Binding-site contacts:
Ligand atom C4 contacts residue ASN444 of chain 1.B at 4.0 Å.
Ligand atom O7 contacts residue LYS204 of chain 1.B at 2.9 Å (salt-bridge).
Ligand atom C3 contacts residue ASP230 of chain 1.B at 3.9 Å.
Ligand atom C6 contacts residue ASN444 of chain 1.B at 3.5 Å.
Ligand atom C8 contacts residue TYR446 of chain 1.B at 3.8 Å (hydrophobic).
Ligand atom C3 contacts residue ASN271 of chain 1.B at 3.8 Å.
Ligand atom O7 contacts residue TYR446 of chain 1.B at 3.8 Å.
Ligand atom N2 contacts residue SER232 of chain 1.B at 3.9 Å.
Ligand atom C7 contacts residue ASN271 of chain 1.B at 3.6 Å.
Ligand atom O6 contacts residue MAN6 of chain 1.H at 3.0 Å (h-bond).
Ligand atom O7 contacts residue LEU228 of chain 1.B at 3.4 Å.
Ligand atom C7 contacts residue LYS204 of chain 1.B at 3.6 Å.
Ligand atom N2 contacts residue LEU228 of chain 1.B at 4.0 Å.
Ligand atom C8 contacts residue SER208 of chain 1.B at 3.5 Å.
Ligand atom C8 contacts residue SER232 of chain 1.B at 3.5 Å.
Ligand atom C8 contacts residue LYS204 of chain 1.B at 3.8 Å.
Ligand atom C7 contacts residue TYR446 of chain 1.B at 4.0 Å (hydrophobic).
Ligand atom C5 contacts residue ASN271 of chain 1.B at 3.7 Å.
Ligand atom O5 contacts residue ASN271 of chain 1.B at 2.4 Å (h-bond).
Ligand atom O7 contacts residue ASN444 of chain 1.B at 2.8 Å (h-bond).
Ligand atom O7 contacts residue PHE445 of chain 1.B at 2.9 Å (h-bond).
Ligand atom O6 contacts residue ASP440 of chain 1.B at 3.9 Å.
Ligand atom O6 contacts residue TYR269 of chain 1.B at 3.3 Å.
Ligand atom O4 contacts residue PHE206 of chain 1.B at 3.7 Å.
Ligand atom C7 contacts residue PHE445 of chain 1.B at 3.9 Å (hydrophobic).
Ligand atom C1 contacts residue ASP230 of chain 1.B at 3.3 Å.
Ligand atom N2 contacts residue ASN271 of chain 1.B at 2.8 Å (h-bond).
Ligand atom O6 contacts residue LEU228 of chain 1.B at 4.0 Å.
Ligand atom C2 contacts residue ASP230 of chain 1.B at 3.8 Å.
Ligand atom C7 contacts residue ASN444 of chain 1.B at 4.0 Å.
Ligand atom C8 contacts residue TYR269 of chain 1.B at 3.5 Å (hydrophobic).
Ligand atom O6 contacts residue HIS442 of chain 1.B at 2.4 Å (h-bond).
Ligand atom C6 contacts residue SER443 of chain 1.B at 3.7 Å.
Ligand atom C7 contacts residue LEU228 of chain 1.B at 3.4 Å (hydrophobic).
Ligand atom O7 contacts residue ASN271 of chain 1.B at 3.9 Å.
Ligand atom C6 contacts residue HIS442 of chain 1.B at 2.9 Å.
Ligand atom N2 contacts residue ASP230 of chain 1.B at 3.1 Å (salt-bridge).
Ligand atom C8 contacts residue LEU228 of chain 1.B at 3.5 Å (hydrophobic).
Ligand atom C2 contacts residue ASN271 of chain 1.B at 2.4 Å.
Ligand atom C1 contacts residue ASN271 of chain 1.B at 1.4 Å.

Sequence of chain 1.B:
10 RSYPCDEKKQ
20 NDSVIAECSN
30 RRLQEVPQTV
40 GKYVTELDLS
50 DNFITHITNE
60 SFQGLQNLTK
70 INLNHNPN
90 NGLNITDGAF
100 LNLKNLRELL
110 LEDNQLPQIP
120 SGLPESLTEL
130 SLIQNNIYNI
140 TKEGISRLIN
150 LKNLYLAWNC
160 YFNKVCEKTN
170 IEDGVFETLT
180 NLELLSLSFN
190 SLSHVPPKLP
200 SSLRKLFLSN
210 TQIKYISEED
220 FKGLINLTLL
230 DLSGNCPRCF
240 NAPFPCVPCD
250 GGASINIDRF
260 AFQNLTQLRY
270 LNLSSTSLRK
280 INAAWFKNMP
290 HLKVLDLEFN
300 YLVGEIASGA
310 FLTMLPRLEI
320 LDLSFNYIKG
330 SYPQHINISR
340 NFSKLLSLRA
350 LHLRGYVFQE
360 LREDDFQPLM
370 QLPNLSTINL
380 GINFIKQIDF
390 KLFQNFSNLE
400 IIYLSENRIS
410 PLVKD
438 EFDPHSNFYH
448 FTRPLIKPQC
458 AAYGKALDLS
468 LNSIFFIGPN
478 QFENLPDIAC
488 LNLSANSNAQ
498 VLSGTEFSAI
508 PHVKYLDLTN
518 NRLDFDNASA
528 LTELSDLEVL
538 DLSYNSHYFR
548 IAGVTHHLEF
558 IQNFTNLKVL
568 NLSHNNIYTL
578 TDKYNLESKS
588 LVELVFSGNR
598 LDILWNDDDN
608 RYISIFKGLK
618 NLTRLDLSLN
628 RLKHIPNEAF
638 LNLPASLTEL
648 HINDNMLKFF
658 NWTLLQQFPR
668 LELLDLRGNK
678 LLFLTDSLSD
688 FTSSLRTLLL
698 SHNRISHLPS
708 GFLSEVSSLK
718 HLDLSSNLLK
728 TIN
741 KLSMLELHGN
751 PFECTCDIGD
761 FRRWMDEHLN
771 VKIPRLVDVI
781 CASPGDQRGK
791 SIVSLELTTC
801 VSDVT

This small molecule binds to this protein.
Small molecule (SMILES): CC(=O)N[C@H]1[C@H](O[C@H]2[C@H](O)[C@@H](NC(C)=O)CO[C@@H]2CO)O[C@H](CO)[C@@H](O[C@@H]2O[C@H](CO[C@H]3O[C@H](CO)[C@@H](O)[C@H](O[C@H]4O[C@H](CO)[C@@H](O)[C@H](O)[C@@H]4O)[C@@H]3O)[C@@H](O)[C@H](O[C@H]3O[C@H](CO)[C@@H](O)[C@H](O)[C@@H]3O[C@H]3O[C@H](CO)[C@@H](O)[C@H](O)[C@@H]3O)[C@@H]2O)[C@@H]1O